Binding-site contacts:
Ligand atom O3G contacts residue THR48 of chain 1.B at 2.7 Å (h-bond).
Ligand atom O1B contacts residue MG1 of chain 1.H at 2.1 Å.
Ligand atom O2G contacts residue GLY70 of chain 1.B at 2.8 Å (h-bond).
Ligand atom O1A contacts residue ILE45 of chain 1.B at 3.5 Å.
Ligand atom O6 contacts residue LYS127 of chain 1.B at 3.4 Å.
Ligand atom O2B contacts residue LYS30 of chain 1.B at 2.7 Å (salt-bridge).
Ligand atom O3A contacts residue GLY29 of chain 1.B at 3.0 Å (h-bond).
Ligand atom O1B contacts residue LYS30 of chain 1.B at 3.5 Å (salt-bridge).
Ligand atom PB contacts residue LYS30 of chain 1.B at 3.5 Å.
Ligand atom C5' contacts residue ASN27 of chain 1.B at 3.3 Å.
Ligand atom N2 contacts residue ASP129 of chain 1.B at 2.8 Å (salt-bridge).
Ligand atom O2G contacts residue LYS30 of chain 1.B at 2.9 Å (salt-bridge).
Ligand atom O6 contacts residue SER159 of chain 1.B at 3.3 Å (h-bond).
Ligand atom O6 contacts residue ASP129 of chain 1.B at 3.4 Å (salt-bridge).
Ligand atom O5' contacts residue GLY29 of chain 1.B at 3.5 Å.
Ligand atom O1B contacts residue THR31 of chain 1.B at 2.9 Å (h-bond).
Ligand atom PG contacts residue MG1 of chain 1.H at 3.2 Å.
Ligand atom PB contacts residue MG1 of chain 1.H at 3.3 Å.
Ligand atom O2A contacts residue GLY29 of chain 1.B at 3.1 Å.
Ligand atom O4' contacts residue LYS127 of chain 1.B at 3.2 Å (salt-bridge).
Ligand atom N7 contacts residue ASN126 of chain 1.B at 3.3 Å (h-bond).
Ligand atom O5' contacts residue THR32 of chain 1.B at 3.5 Å (h-bond).
Ligand atom C8 contacts residue THR32 of chain 1.B at 3.5 Å.
Ligand atom N3B contacts residue ASN27 of chain 1.B at 3.1 Å (h-bond).
Ligand atom C6 contacts residue LEU161 of chain 1.B at 3.5 Å (hydrophobic).
Ligand atom O6 contacts residue LEU161 of chain 1.B at 3.1 Å (h-bond).
Ligand atom O3A contacts residue LYS30 of chain 1.B at 3.5 Å (salt-bridge).
Ligand atom O6 contacts residue ASN126 of chain 1.B at 3.0 Å (h-bond).
Ligand atom O2B contacts residue ALA28 of chain 1.B at 3.3 Å (h-bond).
Ligand atom C6 contacts residue LYS127 of chain 1.B at 3.5 Å.
Ligand atom C4' contacts residue ASN27 of chain 1.B at 3.4 Å.
Ligand atom O2A contacts residue THR31 of chain 1.B at 3.2 Å (h-bond).
Ligand atom C6 contacts residue ASP129 of chain 1.B at 3.5 Å.
Ligand atom O2A contacts residue LYS30 of chain 1.B at 3.4 Å (salt-bridge).
Ligand atom N3B contacts residue MG1 of chain 1.H at 3.4 Å.
Ligand atom O3G contacts residue MG1 of chain 1.H at 2.0 Å.
Ligand atom O2A contacts residue THR32 of chain 1.B at 2.8 Å (h-bond).
Ligand atom O2B contacts residue GLY29 of chain 1.B at 3.1 Å (h-bond).
Ligand atom N1 contacts residue ASP129 of chain 1.B at 2.7 Å (salt-bridge).
Ligand atom O6 contacts residue ALA160 of chain 1.B at 2.8 Å (h-bond).

The small molecule below binds the protein below.
Small molecule (SMILES): Nc1nc2c(ncn2[C@@H]2O[C@H](CO[P](=O)(O)O[P](=O)(O)NP(=O)(O)O)[C@@H](O)[C@H]2O)c(=O)[nH]1

Sequence of chain 1.B:
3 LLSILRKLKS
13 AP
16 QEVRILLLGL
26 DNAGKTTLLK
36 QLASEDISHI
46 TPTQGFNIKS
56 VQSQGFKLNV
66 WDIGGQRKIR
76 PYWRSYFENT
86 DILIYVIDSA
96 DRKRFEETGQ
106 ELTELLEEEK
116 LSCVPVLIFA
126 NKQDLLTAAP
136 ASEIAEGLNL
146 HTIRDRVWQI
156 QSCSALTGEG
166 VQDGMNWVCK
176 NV